Sequence of chain 1.C:
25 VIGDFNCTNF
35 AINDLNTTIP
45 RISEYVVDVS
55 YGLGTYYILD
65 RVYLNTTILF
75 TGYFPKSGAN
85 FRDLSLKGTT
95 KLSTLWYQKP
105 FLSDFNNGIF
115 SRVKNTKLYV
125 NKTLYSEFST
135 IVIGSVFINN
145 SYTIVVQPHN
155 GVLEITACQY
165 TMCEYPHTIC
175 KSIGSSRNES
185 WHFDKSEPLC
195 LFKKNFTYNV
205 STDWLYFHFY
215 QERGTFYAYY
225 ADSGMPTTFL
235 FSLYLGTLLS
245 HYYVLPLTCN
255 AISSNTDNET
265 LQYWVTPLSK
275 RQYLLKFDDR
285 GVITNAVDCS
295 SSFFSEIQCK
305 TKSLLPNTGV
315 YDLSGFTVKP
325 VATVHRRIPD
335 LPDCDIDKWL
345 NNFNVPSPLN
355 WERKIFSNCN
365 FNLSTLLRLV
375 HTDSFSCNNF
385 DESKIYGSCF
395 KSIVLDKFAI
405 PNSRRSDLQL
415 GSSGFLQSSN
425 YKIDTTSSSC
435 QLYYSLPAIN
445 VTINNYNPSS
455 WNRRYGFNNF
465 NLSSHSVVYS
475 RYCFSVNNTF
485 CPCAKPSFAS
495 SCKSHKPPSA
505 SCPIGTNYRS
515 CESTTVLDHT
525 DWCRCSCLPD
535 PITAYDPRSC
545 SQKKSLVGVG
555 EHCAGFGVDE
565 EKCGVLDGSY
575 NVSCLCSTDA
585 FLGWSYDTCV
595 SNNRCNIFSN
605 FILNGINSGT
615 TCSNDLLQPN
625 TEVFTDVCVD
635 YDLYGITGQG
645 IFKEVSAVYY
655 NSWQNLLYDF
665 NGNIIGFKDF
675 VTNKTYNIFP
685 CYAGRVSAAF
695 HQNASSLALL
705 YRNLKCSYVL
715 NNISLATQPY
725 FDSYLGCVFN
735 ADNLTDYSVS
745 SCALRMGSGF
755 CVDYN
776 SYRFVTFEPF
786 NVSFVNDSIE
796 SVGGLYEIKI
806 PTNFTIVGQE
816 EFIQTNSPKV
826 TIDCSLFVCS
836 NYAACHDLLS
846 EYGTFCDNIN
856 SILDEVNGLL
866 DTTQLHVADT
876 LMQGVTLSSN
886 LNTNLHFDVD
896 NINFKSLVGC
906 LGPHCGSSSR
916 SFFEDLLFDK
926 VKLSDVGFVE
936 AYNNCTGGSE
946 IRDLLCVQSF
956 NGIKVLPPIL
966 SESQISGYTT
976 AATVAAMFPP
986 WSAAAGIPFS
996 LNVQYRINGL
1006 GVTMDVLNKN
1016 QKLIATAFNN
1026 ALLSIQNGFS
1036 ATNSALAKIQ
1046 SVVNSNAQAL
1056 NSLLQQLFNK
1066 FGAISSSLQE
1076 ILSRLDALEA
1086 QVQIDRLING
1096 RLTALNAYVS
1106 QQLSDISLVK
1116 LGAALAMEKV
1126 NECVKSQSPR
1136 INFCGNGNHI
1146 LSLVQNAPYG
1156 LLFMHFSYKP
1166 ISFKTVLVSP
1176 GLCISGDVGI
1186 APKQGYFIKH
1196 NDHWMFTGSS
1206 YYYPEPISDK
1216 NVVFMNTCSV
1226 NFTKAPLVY

Binding-site contacts:
Ligand atom C5 contacts residue SER744 of chain 1.C at 3.4 Å.
Ligand atom C4 contacts residue ASN786 of chain 1.C at 4.2 Å.
Ligand atom C1 contacts residue ASN786 of chain 1.C at 1.4 Å.
Ligand atom O6 contacts residue SER744 of chain 1.C at 3.2 Å (h-bond).
Ligand atom O5 contacts residue SER742 of chain 1.C at 4.3 Å.
Ligand atom C6 contacts residue VAL743 of chain 1.C at 3.7 Å (hydrophobic).
Ligand atom O6 contacts residue VAL743 of chain 1.C at 3.2 Å.
Ligand atom C4 contacts residue SER742 of chain 1.C at 4.0 Å.
Ligand atom C3 contacts residue ASN786 of chain 1.C at 3.8 Å.
Ligand atom O6 contacts residue GLU783 of chain 1.C at 3.2 Å (salt-bridge).
Ligand atom C4 contacts residue SER744 of chain 1.C at 4.5 Å.
Ligand atom N2 contacts residue ASN786 of chain 1.C at 2.9 Å (h-bond).
Ligand atom C8 contacts residue ASN786 of chain 1.C at 3.9 Å.
Ligand atom O5 contacts residue SER744 of chain 1.C at 4.3 Å.
Ligand atom C5 contacts residue ASN786 of chain 1.C at 3.7 Å.
Ligand atom C6 contacts residue SER744 of chain 1.C at 3.3 Å.
Ligand atom O4 contacts residue SER744 of chain 1.C at 4.3 Å.
Ligand atom O7 contacts residue VAL787 of chain 1.C at 4.0 Å.
Ligand atom C2 contacts residue ASN786 of chain 1.C at 2.4 Å.
Ligand atom O5 contacts residue ASN786 of chain 1.C at 2.4 Å (h-bond).
Ligand atom O5 contacts residue GLU783 of chain 1.C at 4.5 Å.
Ligand atom O7 contacts residue ASN786 of chain 1.C at 4.5 Å.
Ligand atom C6 contacts residue SER742 of chain 1.C at 3.3 Å.
Ligand atom O6 contacts residue SER742 of chain 1.C at 3.7 Å.
Ligand atom C5 contacts residue SER742 of chain 1.C at 4.1 Å.
Ligand atom C7 contacts residue ASN786 of chain 1.C at 3.6 Å.

A protein and the small-molecule ligand that binds it are described below.
Small molecule (SMILES): CC(=O)N[C@@H]1[C@@H](O)[C@H](O)[C@@H](CO)O[C@H]1O